Binding-site contacts:
Ligand atom OE1 contacts residue LYS31 of chain 8.A at 3.1 Å.
Ligand atom C contacts residue LYS31 of chain 8.A at 4.5 Å.
Ligand atom O contacts residue LYS31 of chain 8.A at 4.1 Å.
Ligand atom NE2 contacts residue LYS31 of chain 8.A at 3.0 Å (salt-bridge).
Ligand atom CD contacts residue PRO30 of chain 8.A at 4.0 Å (hydrophobic).
Ligand atom NE2 contacts residue PRO30 of chain 8.A at 3.2 Å.
Ligand atom C contacts residue SER32 of chain 8.A at 3.8 Å.
Ligand atom OE1 contacts residue ALA24 of chain 8.A at 4.0 Å.
Ligand atom CG contacts residue LYS31 of chain 8.A at 3.5 Å.
Ligand atom O contacts residue SER32 of chain 8.A at 4.1 Å.
Ligand atom OE1 contacts residue ASP21 of chain 8.A at 4.5 Å.
Ligand atom CB contacts residue LYS31 of chain 8.A at 3.8 Å.
Ligand atom OXT contacts residue SER32 of chain 8.A at 2.7 Å (h-bond).
Ligand atom CB contacts residue PRO30 of chain 8.A at 4.0 Å (hydrophobic).
Ligand atom CD contacts residue ILE29 of chain 8.A at 4.4 Å (hydrophobic).
Ligand atom NE2 contacts residue ILE29 of chain 8.A at 3.5 Å (h-bond).
Ligand atom CD contacts residue LYS31 of chain 8.A at 3.1 Å.

Sequence of chain 8.A:
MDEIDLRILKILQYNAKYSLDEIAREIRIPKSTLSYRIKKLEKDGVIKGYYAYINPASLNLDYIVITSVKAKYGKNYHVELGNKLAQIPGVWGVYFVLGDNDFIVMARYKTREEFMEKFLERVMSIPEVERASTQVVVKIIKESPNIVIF

The small molecule below binds the protein below.
Small molecule (SMILES): NC(=O)CC[C@H](N)C(=O)O